The protein below binds the small molecule below.
Small molecule (SMILES): Nc1ccn([C@@H]2O[C@H](CO[P](=O)(O)O[C@H]3[C@@H](O)[C@H](n4cnc5c(N)ncnc54)O[C@@H]3CO[P](=O)(O)O[C@H]3[C@@H](O)[C@H](n4cnc5c(=O)nc(N)[nH]c54)O[C@@H]3CO[P](=O)(O)O[C@H]3[C@@H](O)[C@H](n4cnc5c(N)ncnc54)O[C@@H]3CO[P](=O)(O)O[C@H]3[C@@H](O)[C@H](n4cnc5c(N)ncnc54)O[C@@H]3CO[P](=O)(O)O[C@H]3[C@@H](O)[C@H](n4ccc(=O)[nH]c4=O)O[C@@H]3CO[P](=O)(O)O[C@H]3[C@@H](O)[C@H](n4ccc(N)nc4=O)O[C@@H]3CO[P](=O)(O)O[C@H]3[C@@H](O)[C@H](n4ccc(=O)[nH]c4=O)O[C@@H]3CO[P](=O)(O)O[C@H]3[C@@H](O)[C@H](n4cnc5c(=O)nc(N)[nH]c54)O[C@@H]3CO)[C@@H](O)[C@H]2O)c(=O)n1

Binding-site contacts:
Ligand atom OP1 contacts residue ASN55 of chain 26.C at 3.0 Å (h-bond).
Ligand atom OP1 contacts residue LYS57 of chain 26.C at 2.9 Å.
Ligand atom P contacts residue SER51 of chain 26.C at 3.2 Å.
Ligand atom OP2 contacts residue SER51 of chain 26.C at 3.3 Å (h-bond).
Ligand atom N7 contacts residue TYR85 of chain 21.C at 3.8 Å.
Ligand atom C8 contacts residue LYS61 of chain 21.C at 3.6 Å.
Ligand atom C5' contacts residue LYS57 of chain 26.C at 3.8 Å.
Ligand atom OP1 contacts residue ASN55 of chain 26.C at 3.2 Å.
Ligand atom N1 contacts residue SER47 of chain 21.C at 2.7 Å (h-bond).
Ligand atom C4' contacts residue ARG49 of chain 26.C at 3.6 Å.
Ligand atom N9 contacts residue LYS61 of chain 21.C at 3.8 Å.
Ligand atom N6 contacts residue THR59 of chain 21.C at 2.7 Å (h-bond).
Ligand atom O3' contacts residue SER51 of chain 26.C at 3.3 Å (h-bond).
Ligand atom P contacts residue ARG49 of chain 26.C at 3.7 Å.
Ligand atom O3' contacts residue ARG49 of chain 26.C at 3.6 Å (salt-bridge).
Ligand atom P contacts residue LYS57 of chain 26.C at 3.1 Å.
Ligand atom C5' contacts residue ARG49 of chain 26.C at 2.6 Å.
Ligand atom C6 contacts residue THR59 of chain 21.C at 3.5 Å.
Ligand atom OP1 contacts residue SER52 of chain 26.C at 3.1 Å.
Ligand atom N7 contacts residue THR45 of chain 21.C at 2.7 Å (h-bond).
Ligand atom O4' contacts residue LYS61 of chain 21.C at 3.7 Å.
Ligand atom C6 contacts residue THR45 of chain 21.C at 3.4 Å.
Ligand atom N7 contacts residue LYS61 of chain 21.C at 3.4 Å.
Ligand atom OP2 contacts residue THR91 of chain 26.C at 3.7 Å.
Ligand atom N6 contacts residue THR45 of chain 21.C at 2.8 Å (h-bond).
Ligand atom OP2 contacts residue LYS89 of chain 26.C at 3.5 Å (salt-bridge).
Ligand atom OP2 contacts residue LYS43 of chain 21.C at 2.7 Å (salt-bridge).
Ligand atom C2 contacts residue SER47 of chain 21.C at 3.2 Å.
Ligand atom N1 contacts residue THR59 of chain 21.C at 3.4 Å.
Ligand atom O5' contacts residue LYS57 of chain 26.C at 2.8 Å (salt-bridge).
Ligand atom C5 contacts residue THR45 of chain 21.C at 3.4 Å.
Ligand atom O5' contacts residue LYS89 of chain 26.C at 3.2 Å (salt-bridge).
Ligand atom OP1 contacts residue SER51 of chain 26.C at 2.7 Å (h-bond).
Ligand atom OP2 contacts residue TYR85 of chain 21.C at 2.6 Å (h-bond).
Ligand atom OP1 contacts residue ARG49 of chain 26.C at 2.6 Å (salt-bridge).
Ligand atom OP2 contacts residue LYS57 of chain 26.C at 3.0 Å (salt-bridge).
Ligand atom OP1 contacts residue LYS89 of chain 26.C at 3.5 Å (salt-bridge).
Ligand atom N6 contacts residue CYS46 of chain 21.C at 3.6 Å (h-bond).
Ligand atom OP2 contacts residue LYS57 of chain 26.C at 3.5 Å (salt-bridge).
Ligand atom O5' contacts residue ARG49 of chain 26.C at 3.6 Å (salt-bridge).

Sequence of chain 26.C:
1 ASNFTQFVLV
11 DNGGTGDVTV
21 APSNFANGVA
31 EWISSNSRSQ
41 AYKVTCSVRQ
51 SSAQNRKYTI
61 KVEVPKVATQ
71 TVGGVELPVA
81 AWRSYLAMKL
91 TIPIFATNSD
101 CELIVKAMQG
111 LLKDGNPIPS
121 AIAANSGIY

Sequence of chain 21.C:
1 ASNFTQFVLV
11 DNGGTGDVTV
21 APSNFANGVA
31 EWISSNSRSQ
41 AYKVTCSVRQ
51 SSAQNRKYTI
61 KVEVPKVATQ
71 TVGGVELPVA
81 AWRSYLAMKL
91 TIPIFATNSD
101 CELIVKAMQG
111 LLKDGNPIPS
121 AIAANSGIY